The small molecule below binds the protein below.
Small molecule (SMILES): Nc1ccn([C@H]2C[C@H](O)[C@@H](COP(=O)(O)O)O2)c(=O)n1

Sequence of chain 1.D:
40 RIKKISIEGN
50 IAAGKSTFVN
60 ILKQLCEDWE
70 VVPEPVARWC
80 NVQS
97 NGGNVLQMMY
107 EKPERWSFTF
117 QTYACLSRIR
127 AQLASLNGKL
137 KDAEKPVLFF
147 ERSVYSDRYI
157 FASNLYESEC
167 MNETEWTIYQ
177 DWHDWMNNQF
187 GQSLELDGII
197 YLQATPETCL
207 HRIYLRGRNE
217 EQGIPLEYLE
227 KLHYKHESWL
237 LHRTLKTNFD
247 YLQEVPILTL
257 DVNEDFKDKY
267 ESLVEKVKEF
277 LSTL

Binding-site contacts:
Ligand atom C3' contacts residue TYR106 of chain 1.D at 3.0 Å (hydrophobic).
Ligand atom C2 contacts residue PHE157 of chain 1.D at 3.6 Å (hydrophobic).
Ligand atom O3' contacts residue TYR106 of chain 1.D at 2.4 Å (h-bond).
Ligand atom O5' contacts residue GLU73 of chain 1.D at 3.5 Å (salt-bridge).
Ligand atom C2 contacts residue GLN117 of chain 1.D at 3.6 Å.
Ligand atom O3P contacts residue MG1 of chain 1.N at 3.8 Å.
Ligand atom N3 contacts residue GLN117 of chain 1.D at 3.1 Å (h-bond).
Ligand atom O1P contacts residue ARG212 of chain 1.D at 3.2 Å (salt-bridge).
Ligand atom O3P contacts residue GLU147 of chain 1.D at 3.7 Å.
Ligand atom O2 contacts residue PHE157 of chain 1.D at 3.7 Å.
Ligand atom N3 contacts residue PHE157 of chain 1.D at 3.3 Å.
Ligand atom N4 contacts residue ASP153 of chain 1.D at 3.3 Å (salt-bridge).
Ligand atom O1P contacts residue ARG214 of chain 1.D at 3.7 Å.
Ligand atom O3' contacts residue GLU217 of chain 1.D at 3.3 Å (salt-bridge).
Ligand atom O3' contacts residue LEU102 of chain 1.D at 3.6 Å.
Ligand atom C3' contacts residue ILE50 of chain 1.D at 3.8 Å (hydrophobic).
Ligand atom O2 contacts residue GLN117 of chain 1.D at 3.3 Å (h-bond).
Ligand atom O2P contacts residue LYS54 of chain 1.D at 3.7 Å.
Ligand atom O2P contacts residue ARG148 of chain 1.D at 2.5 Å (salt-bridge).
Ligand atom O1P contacts residue ILE50 of chain 1.D at 3.5 Å.
Ligand atom C6 contacts residue TRP78 of chain 1.D at 3.5 Å (hydrophobic).
Ligand atom C5 contacts residue GLU73 of chain 1.D at 3.4 Å.
Ligand atom O3P contacts residue GLU73 of chain 1.D at 3.0 Å (salt-bridge).
Ligand atom C3' contacts residue GLU217 of chain 1.D at 3.6 Å.
Ligand atom C5' contacts residue GLU217 of chain 1.D at 3.8 Å.
Ligand atom P contacts residue ARG148 of chain 1.D at 3.8 Å.
Ligand atom O2P contacts residue GLU73 of chain 1.D at 3.5 Å (salt-bridge).
Ligand atom P contacts residue GLU73 of chain 1.D at 3.5 Å.
Ligand atom O5' contacts residue ARG214 of chain 1.D at 3.5 Å (salt-bridge).
Ligand atom N4 contacts residue ARG124 of chain 1.D at 3.8 Å.
Ligand atom O1P contacts residue ALA51 of chain 1.D at 3.5 Å (h-bond).
Ligand atom C5 contacts residue ARG148 of chain 1.D at 3.5 Å.
Ligand atom C2' contacts residue TYR106 of chain 1.D at 3.1 Å (hydrophobic).
Ligand atom O2 contacts residue PHE116 of chain 1.D at 3.5 Å.
Ligand atom O1P contacts residue UDP1 of chain 1.O at 3.5 Å (h-bond).
Ligand atom C2 contacts residue PHE116 of chain 1.D at 3.7 Å (hydrophobic).
Ligand atom O3P contacts residue UDP1 of chain 1.O at 3.4 Å (h-bond).
Ligand atom N4 contacts residue PHE157 of chain 1.D at 3.6 Å.
Ligand atom C4 contacts residue PHE157 of chain 1.D at 3.7 Å (hydrophobic).
Ligand atom C4' contacts residue GLU217 of chain 1.D at 3.3 Å.